Sequence of chain 2.A:
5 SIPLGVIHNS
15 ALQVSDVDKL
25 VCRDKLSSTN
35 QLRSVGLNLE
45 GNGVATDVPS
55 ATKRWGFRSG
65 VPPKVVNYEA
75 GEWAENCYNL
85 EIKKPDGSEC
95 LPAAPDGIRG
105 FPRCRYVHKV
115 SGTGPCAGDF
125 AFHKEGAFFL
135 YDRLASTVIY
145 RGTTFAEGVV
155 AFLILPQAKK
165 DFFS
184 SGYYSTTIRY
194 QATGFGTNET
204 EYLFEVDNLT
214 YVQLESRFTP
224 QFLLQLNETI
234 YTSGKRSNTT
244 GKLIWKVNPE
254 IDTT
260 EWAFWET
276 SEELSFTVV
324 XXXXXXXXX

Binding-site contacts:
Ligand atom C2 contacts residue GLY237 of chain 2.A at 3.6 Å.
Ligand atom O6 contacts residue ASN241 of chain 2.A at 3.9 Å.
Ligand atom O5 contacts residue ARG239 of chain 2.A at 3.9 Å.
Ligand atom C4 contacts residue GLY237 of chain 2.A at 4.2 Å.
Ligand atom O4 contacts residue LYS238 of chain 2.A at 4.0 Å.
Ligand atom O5 contacts residue ASN241 of chain 2.A at 2.4 Å (h-bond).
Ligand atom C3 contacts residue ASN241 of chain 2.A at 3.8 Å.
Ligand atom C2 contacts residue ASN241 of chain 2.A at 2.5 Å.
Ligand atom C6 contacts residue VAL283 of chain 2.A at 3.9 Å (hydrophobic).
Ligand atom C5 contacts residue ASN241 of chain 2.A at 3.6 Å.
Ligand atom O6 contacts residue VAL283 of chain 2.A at 4.3 Å.
Ligand atom C7 contacts residue ASN241 of chain 2.A at 4.1 Å.
Ligand atom C1 contacts residue ASN241 of chain 2.A at 1.4 Å.
Ligand atom C3 contacts residue GLY237 of chain 2.A at 3.8 Å.
Ligand atom O3 contacts residue LYS238 of chain 2.A at 3.4 Å (salt-bridge).
Ligand atom C4 contacts residue ASN241 of chain 2.A at 4.2 Å.
Ligand atom C7 contacts residue GLY237 of chain 2.A at 4.1 Å.
Ligand atom C4 contacts residue LYS238 of chain 2.A at 4.4 Å.
Ligand atom N2 contacts residue ASN241 of chain 2.A at 3.0 Å (h-bond).
Ligand atom N2 contacts residue GLY237 of chain 2.A at 4.3 Å.
Ligand atom O7 contacts residue GLY237 of chain 2.A at 3.2 Å (h-bond).
Ligand atom C1 contacts residue ARG239 of chain 2.A at 4.5 Å.
Ligand atom O3 contacts residue GLY237 of chain 2.A at 3.1 Å (h-bond).

This small molecule binds to this protein.
Small molecule (SMILES): CC(=O)N[C@@H]1[C@@H](O)[C@H](O)[C@@H](CO)O[C@H]1O